Sequence of chain 1.C:
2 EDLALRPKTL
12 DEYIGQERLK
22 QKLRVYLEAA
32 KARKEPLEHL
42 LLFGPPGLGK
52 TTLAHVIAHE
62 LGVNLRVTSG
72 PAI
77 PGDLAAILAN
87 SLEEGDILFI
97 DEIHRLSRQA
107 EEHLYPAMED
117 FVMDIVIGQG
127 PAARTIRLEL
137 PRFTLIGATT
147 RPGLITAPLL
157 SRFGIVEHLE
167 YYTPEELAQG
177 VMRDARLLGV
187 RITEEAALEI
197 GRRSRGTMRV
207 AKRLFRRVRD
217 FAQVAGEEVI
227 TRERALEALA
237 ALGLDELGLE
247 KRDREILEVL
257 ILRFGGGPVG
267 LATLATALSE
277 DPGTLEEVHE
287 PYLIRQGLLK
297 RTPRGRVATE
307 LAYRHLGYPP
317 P

The small molecule below binds the protein below.
Small molecule (SMILES): Nc1ncnc2c1ncn2[C@@H]1O[C@H](COP(=O)(O)OP(=O)(O)OP(O)(O)=S)[C@@H](O)[C@H]1O

Sequence of chain 1.B:
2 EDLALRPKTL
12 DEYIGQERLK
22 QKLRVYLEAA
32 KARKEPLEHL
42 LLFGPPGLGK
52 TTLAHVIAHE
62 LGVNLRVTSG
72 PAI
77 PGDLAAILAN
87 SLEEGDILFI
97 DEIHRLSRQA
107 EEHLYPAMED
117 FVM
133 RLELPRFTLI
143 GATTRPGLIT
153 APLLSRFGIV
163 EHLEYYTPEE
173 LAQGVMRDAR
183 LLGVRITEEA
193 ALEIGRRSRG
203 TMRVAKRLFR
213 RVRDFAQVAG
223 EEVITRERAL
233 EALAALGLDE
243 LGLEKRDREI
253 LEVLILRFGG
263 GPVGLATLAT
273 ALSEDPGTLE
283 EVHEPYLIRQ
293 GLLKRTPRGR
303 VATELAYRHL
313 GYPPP

Binding-site contacts:
Ligand atom O3A contacts residue THR52 of chain 1.B at 3.6 Å.
Ligand atom O1B contacts residue LEU49 of chain 1.B at 3.2 Å (h-bond).
Ligand atom C5' contacts residue GLU115 of chain 1.C at 3.4 Å.
Ligand atom N9 contacts residue MET204 of chain 1.B at 3.6 Å.
Ligand atom N7 contacts residue GLY50 of chain 1.B at 3.6 Å.
Ligand atom O1A contacts residue THR53 of chain 1.B at 2.4 Å (h-bond).
Ligand atom O3' contacts residue GLU115 of chain 1.C at 3.5 Å (salt-bridge).
Ligand atom O3' contacts residue LYS208 of chain 1.B at 3.5 Å (salt-bridge).
Ligand atom O3A contacts residue LYS51 of chain 1.B at 3.4 Å (salt-bridge).
Ligand atom S1G contacts residue LYS51 of chain 1.B at 3.1 Å (salt-bridge).
Ligand atom C8 contacts residue GLY50 of chain 1.B at 3.5 Å.
Ligand atom O3G contacts residue GLY48 of chain 1.B at 2.8 Å (h-bond).
Ligand atom O2G contacts residue ARG205 of chain 1.B at 3.6 Å.
Ligand atom O3' contacts residue ALA5 of chain 1.B at 3.6 Å.
Ligand atom O2A contacts residue ARG205 of chain 1.B at 3.4 Å (salt-bridge).
Ligand atom O2B contacts residue ARG205 of chain 1.B at 2.7 Å (salt-bridge).
Ligand atom O2B contacts residue GLY48 of chain 1.B at 3.1 Å.
Ligand atom O2A contacts residue GLU115 of chain 1.C at 3.3 Å (salt-bridge).
Ligand atom C3' contacts residue GLU115 of chain 1.C at 3.6 Å.
Ligand atom O1B contacts residue GLY48 of chain 1.B at 3.3 Å (h-bond).
Ligand atom O1B contacts residue GLY50 of chain 1.B at 3.3 Å (h-bond).
Ligand atom O2' contacts residue LYS208 of chain 1.B at 3.2 Å (salt-bridge).
Ligand atom O1B contacts residue LYS51 of chain 1.B at 3.3 Å.
Ligand atom N7 contacts residue LEU49 of chain 1.B at 3.5 Å (h-bond).
Ligand atom O2G contacts residue ARG158 of chain 1.C at 2.4 Å (salt-bridge).
Ligand atom N1 contacts residue ILE15 of chain 1.B at 3.3 Å.
Ligand atom O3A contacts residue GLY50 of chain 1.B at 3.6 Å (h-bond).
Ligand atom O1A contacts residue ARG7 of chain 1.B at 3.5 Å (salt-bridge).
Ligand atom C4' contacts residue GLU115 of chain 1.C at 3.6 Å.
Ligand atom C5' contacts residue ARG205 of chain 1.B at 3.3 Å.
Ligand atom N6 contacts residue TYR14 of chain 1.B at 3.6 Å.
Ligand atom O3G contacts residue PRO47 of chain 1.B at 3.4 Å.
Ligand atom C4 contacts residue MET204 of chain 1.B at 3.6 Å (hydrophobic).
Ligand atom N6 contacts residue TYR168 of chain 1.B at 3.6 Å.
Ligand atom C2' contacts residue THR53 of chain 1.B at 3.5 Å.
Ligand atom O3G contacts residue ARG205 of chain 1.B at 3.1 Å (salt-bridge).
Ligand atom O2A contacts residue ARG7 of chain 1.B at 2.7 Å (salt-bridge).
Ligand atom PA contacts residue ARG7 of chain 1.B at 3.6 Å.
Ligand atom N7 contacts residue TYR168 of chain 1.B at 3.2 Å (h-bond).
Ligand atom N6 contacts residue ILE15 of chain 1.B at 3.1 Å (h-bond).